Binding-site contacts:
Ligand atom O3 contacts residue ASP108 of chain 1.K at 2.9 Å (salt-bridge).
Ligand atom O6 contacts residue TYR94 of chain 1.I at 2.9 Å (h-bond).
Ligand atom C6 contacts residue ASP106 of chain 1.K at 3.4 Å.
Ligand atom O5 contacts residue THR33 of chain 1.K at 2.7 Å (h-bond).
Ligand atom O2 contacts residue THR33 of chain 1.K at 2.6 Å (h-bond).
Ligand atom C2 contacts residue THR53 of chain 1.K at 3.5 Å.
Ligand atom O2 contacts residue THR53 of chain 1.K at 2.9 Å (h-bond).
Ligand atom O4 contacts residue ASN107 of chain 1.K at 3.5 Å (h-bond).
Ligand atom O2 contacts residue HIS32 of chain 1.K at 3.4 Å.
Ligand atom O2 contacts residue TYR94 of chain 1.I at 3.4 Å.
Ligand atom C4 contacts residue SER105 of chain 1.K at 3.4 Å.
Ligand atom O2 contacts residue LYS99 of chain 1.K at 3.3 Å (salt-bridge).
Ligand atom O2 contacts residue SER54 of chain 1.K at 2.8 Å (h-bond).
Ligand atom O6 contacts residue GLN900 of chain 1.A at 3.3 Å (h-bond).
Ligand atom C3 contacts residue SER105 of chain 1.K at 3.2 Å.
Ligand atom O5 contacts residue ASN691 of chain 1.A at 2.5 Å (h-bond).
Ligand atom C1 contacts residue THR53 of chain 1.K at 3.0 Å.
Ligand atom O3 contacts residue ASN899 of chain 1.A at 3.1 Å (h-bond).
Ligand atom O7 contacts residue LEU896 of chain 1.A at 3.2 Å.
Ligand atom O4 contacts residue LYS99 of chain 1.K at 3.2 Å.
Ligand atom O6 contacts residue ASP106 of chain 1.K at 2.3 Å (salt-bridge).
Ligand atom C6 contacts residue THR56 of chain 1.K at 3.2 Å.
Ligand atom O7 contacts residue ASN691 of chain 1.A at 2.9 Å (h-bond).
Ligand atom C2 contacts residue THR56 of chain 1.K at 3.2 Å.
Ligand atom C7 contacts residue ASN691 of chain 1.A at 3.2 Å.
Ligand atom O2 contacts residue THR56 of chain 1.K at 3.2 Å (h-bond).
Ligand atom O4 contacts residue TYR57 of chain 1.K at 3.0 Å.
Ligand atom C5 contacts residue THR33 of chain 1.K at 3.4 Å.
Ligand atom O5 contacts residue THR53 of chain 1.K at 3.3 Å (h-bond).
Ligand atom C1 contacts residue ASN691 of chain 1.A at 1.7 Å.
Ligand atom O3 contacts residue ALA31 of chain 1.K at 3.0 Å (h-bond).
Ligand atom O5 contacts residue ASP106 of chain 1.K at 3.1 Å (salt-bridge).
Ligand atom O4 contacts residue ASP106 of chain 1.K at 3.4 Å.
Ligand atom C1 contacts residue ALA31 of chain 1.K at 3.5 Å (hydrophobic).
Ligand atom C6 contacts residue THR33 of chain 1.K at 3.3 Å.
Ligand atom C2 contacts residue ASN691 of chain 1.A at 2.6 Å.
Ligand atom O4 contacts residue SER105 of chain 1.K at 2.6 Å (h-bond).
Ligand atom C6 contacts residue TYR94 of chain 1.I at 3.3 Å (hydrophobic).
Ligand atom O7 contacts residue GLN1045 of chain 1.A at 3.3 Å (h-bond).
Ligand atom N2 contacts residue ASN691 of chain 1.A at 3.0 Å (h-bond).

Sequence of chain 1.K:
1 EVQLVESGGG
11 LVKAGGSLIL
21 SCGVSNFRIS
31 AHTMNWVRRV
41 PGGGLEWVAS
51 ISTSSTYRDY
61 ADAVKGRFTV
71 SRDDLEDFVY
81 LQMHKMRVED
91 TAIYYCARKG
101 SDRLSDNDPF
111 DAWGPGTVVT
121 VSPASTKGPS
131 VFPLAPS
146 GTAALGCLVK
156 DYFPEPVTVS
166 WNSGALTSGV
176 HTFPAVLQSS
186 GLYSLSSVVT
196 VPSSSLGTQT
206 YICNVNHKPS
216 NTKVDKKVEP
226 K

Sequence of chain 1.A:
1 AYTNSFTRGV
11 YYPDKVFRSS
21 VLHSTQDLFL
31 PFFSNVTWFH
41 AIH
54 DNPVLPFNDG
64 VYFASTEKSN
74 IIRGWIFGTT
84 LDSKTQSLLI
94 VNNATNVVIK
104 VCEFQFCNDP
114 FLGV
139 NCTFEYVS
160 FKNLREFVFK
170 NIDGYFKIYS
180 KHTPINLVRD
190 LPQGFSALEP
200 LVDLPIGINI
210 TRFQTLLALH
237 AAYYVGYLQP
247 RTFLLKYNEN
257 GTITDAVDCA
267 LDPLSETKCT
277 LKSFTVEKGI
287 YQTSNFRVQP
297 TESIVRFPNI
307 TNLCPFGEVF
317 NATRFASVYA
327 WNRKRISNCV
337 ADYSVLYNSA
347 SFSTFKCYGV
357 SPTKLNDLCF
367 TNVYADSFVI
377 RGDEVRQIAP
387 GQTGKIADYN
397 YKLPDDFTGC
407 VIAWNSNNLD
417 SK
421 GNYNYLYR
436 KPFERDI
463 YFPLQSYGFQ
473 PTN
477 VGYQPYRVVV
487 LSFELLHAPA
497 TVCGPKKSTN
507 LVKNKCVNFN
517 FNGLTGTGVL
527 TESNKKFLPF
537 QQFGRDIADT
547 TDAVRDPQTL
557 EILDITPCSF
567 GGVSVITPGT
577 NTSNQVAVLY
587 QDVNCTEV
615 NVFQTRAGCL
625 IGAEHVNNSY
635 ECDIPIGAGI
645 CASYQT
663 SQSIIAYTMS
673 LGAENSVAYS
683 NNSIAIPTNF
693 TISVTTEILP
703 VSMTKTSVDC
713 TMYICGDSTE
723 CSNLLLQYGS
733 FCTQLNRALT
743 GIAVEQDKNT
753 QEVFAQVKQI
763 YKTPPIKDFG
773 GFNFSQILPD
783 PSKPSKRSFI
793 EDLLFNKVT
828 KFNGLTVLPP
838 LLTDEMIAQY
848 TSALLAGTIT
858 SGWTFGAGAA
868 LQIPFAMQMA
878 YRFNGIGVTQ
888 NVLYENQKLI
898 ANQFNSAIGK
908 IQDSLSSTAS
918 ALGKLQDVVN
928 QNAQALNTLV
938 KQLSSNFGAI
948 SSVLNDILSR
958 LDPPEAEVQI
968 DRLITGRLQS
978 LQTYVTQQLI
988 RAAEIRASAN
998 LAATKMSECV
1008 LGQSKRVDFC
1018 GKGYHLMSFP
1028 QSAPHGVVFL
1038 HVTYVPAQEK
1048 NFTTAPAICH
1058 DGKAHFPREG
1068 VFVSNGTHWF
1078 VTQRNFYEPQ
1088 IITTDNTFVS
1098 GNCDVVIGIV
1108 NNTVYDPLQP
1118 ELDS

The small molecule below binds the protein below.
Small molecule (SMILES): CC(=O)N[C@H]1[C@H](O[C@H]2[C@H](O)[C@@H](NC(C)=O)CO[C@@H]2CO)O[C@H](CO)[C@@H](O[C@@H]2O[C@H](CO[C@H]3O[C@H](CO[C@H]4O[C@H](CO)[C@@H](O)[C@H](O)[C@@H]4O[C@H]4O[C@H](CO)[C@@H](O)[C@H](O)[C@@H]4O)[C@@H](O)[C@H](O[C@@H]4O[C@H](CO)[C@@H](O)[C@H](O)[C@@H]4O)[C@@H]3O)[C@@H](O)[C@H](O[C@@H]3O[C@H](CO)[C@@H](O)[C@H](O)[C@@H]3O)[C@@H]2O)[C@@H]1O

Sequence of chain 1.I:
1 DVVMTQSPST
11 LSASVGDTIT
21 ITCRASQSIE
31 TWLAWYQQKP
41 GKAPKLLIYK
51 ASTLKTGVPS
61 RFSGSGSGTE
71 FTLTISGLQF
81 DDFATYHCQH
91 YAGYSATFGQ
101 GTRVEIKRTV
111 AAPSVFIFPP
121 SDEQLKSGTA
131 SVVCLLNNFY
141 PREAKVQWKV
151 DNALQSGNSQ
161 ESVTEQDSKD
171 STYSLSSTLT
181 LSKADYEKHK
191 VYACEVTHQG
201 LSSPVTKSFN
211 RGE